Sequence of chain 1.C:
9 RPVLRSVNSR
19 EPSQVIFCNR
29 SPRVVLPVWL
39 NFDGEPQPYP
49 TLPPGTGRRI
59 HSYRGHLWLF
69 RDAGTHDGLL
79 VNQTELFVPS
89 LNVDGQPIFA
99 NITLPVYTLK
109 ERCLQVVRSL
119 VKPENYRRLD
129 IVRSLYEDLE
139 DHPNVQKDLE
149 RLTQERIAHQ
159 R

Sequence of chain 1.D:
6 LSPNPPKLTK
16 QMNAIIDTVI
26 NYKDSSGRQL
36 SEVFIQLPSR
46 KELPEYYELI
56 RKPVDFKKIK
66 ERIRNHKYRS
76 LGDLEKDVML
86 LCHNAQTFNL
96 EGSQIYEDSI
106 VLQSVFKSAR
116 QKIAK

The protein below binds the small molecule below.
Small molecule (SMILES): Cc1ncsc1-c1ccc([C@H](CCCN2CCC(c3ccc4c(c3)n(C3CCCC3)c3nc(=O)c5c(Br)cccc5n43)CC2)NC(=O)[C@@H]2C[C@@H](O)CN2C(=O)[C@@H](NC(=O)C2(F)CC2)C(C)(C)C)cc1

Binding-site contacts:
Ligand atom N9 contacts residue HIS59 of chain 1.C at 3.0 Å (h-bond).
Ligand atom C53 contacts residue ILE100 of chain 1.D at 3.4 Å (hydrophobic).
Ligand atom O12 contacts residue TYR47 of chain 1.C at 2.8 Å (h-bond).
Ligand atom C62 contacts residue VAL38 of chain 1.D at 3.1 Å (hydrophobic).
Ligand atom N55 contacts residue ILE100 of chain 1.D at 3.4 Å.
Ligand atom C25 contacts residue TYR47 of chain 1.C at 3.6 Å (hydrophobic).
Ligand atom C11 contacts residue HIS59 of chain 1.C at 3.3 Å.
Ligand atom C28 contacts residue SER17 of chain 1.C at 3.5 Å.
Ligand atom C10 contacts residue TYR47 of chain 1.C at 3.5 Å (hydrophobic).
Ligand atom C50 contacts residue VAL38 of chain 1.D at 3.2 Å (hydrophobic).
Ligand atom O27 contacts residue PHE40 of chain 1.C at 3.5 Å.
Ligand atom O17 contacts residue HIS64 of chain 1.C at 2.7 Å (h-bond).
Ligand atom C56 contacts residue TYR51 of chain 1.D at 3.5 Å (hydrophobic).
Ligand atom N55 contacts residue ASN94 of chain 1.D at 3.5 Å (h-bond).
Ligand atom C29 contacts residue LEU48 of chain 1.D at 3.4 Å (hydrophobic).
Ligand atom O64 contacts residue TYR51 of chain 1.D at 3.0 Å (h-bond).
Ligand atom C60 contacts residue VAL59 of chain 1.D at 3.5 Å (hydrophobic).
Ligand atom BR1 contacts residue TYR51 of chain 1.D at 3.4 Å.
Ligand atom BR1 contacts residue LEU86 of chain 1.D at 3.1 Å.
Ligand atom O17 contacts residue SER60 of chain 1.C at 2.8 Å (h-bond).
Ligand atom C61 contacts residue PHE39 of chain 1.D at 3.4 Å (hydrophobic).
Ligand atom C14 contacts residue TRP66 of chain 1.C at 3.5 Å (hydrophobic).
Ligand atom F31 contacts residue TYR61 of chain 1.C at 3.4 Å.
Ligand atom C6 contacts residue ILE58 of chain 1.C at 3.5 Å (hydrophobic).
Ligand atom O19 contacts residue TYR61 of chain 1.C at 3.5 Å.
Ligand atom C24 contacts residue GLU47 of chain 1.D at 3.5 Å.
Ligand atom C15 contacts residue TRP37 of chain 1.C at 3.5 Å (hydrophobic).
Ligand atom N52 contacts residue ILE100 of chain 1.D at 3.6 Å.
Ligand atom C63 contacts residue ASN94 of chain 1.D at 3.4 Å.
Ligand atom C45 contacts residue TYR61 of chain 1.C at 3.4 Å (hydrophobic).
Ligand atom O27 contacts residue HIS64 of chain 1.C at 3.2 Å.
Ligand atom C34 contacts residue PRO48 of chain 1.C at 3.0 Å (hydrophobic).
Ligand atom C13 contacts residue HIS59 of chain 1.C at 3.5 Å.
Ligand atom O64 contacts residue ALA90 of chain 1.D at 3.2 Å.
Ligand atom C14 contacts residue HIS64 of chain 1.C at 3.6 Å.
Ligand atom C15 contacts residue TYR47 of chain 1.C at 3.4 Å (hydrophobic).
Ligand atom C28 contacts residue TYR61 of chain 1.C at 3.5 Å (hydrophobic).
Ligand atom N33 contacts residue ARG56 of chain 1.C at 3.1 Å (salt-bridge).
Ligand atom C66 contacts residue ASN94 of chain 1.D at 3.5 Å.
Ligand atom C13 contacts residue TRP66 of chain 1.C at 3.5 Å (hydrophobic).